A small-molecule ligand and the protein it binds are described below.
Small molecule (SMILES): Nc1ncnc2c1ncn2[C@H]1C[C@H](O)[C@@H](CO[P](=O)(O)O[P](=O)(O)OP(=O)(O)O)O1

Sequence of chain 1.F:
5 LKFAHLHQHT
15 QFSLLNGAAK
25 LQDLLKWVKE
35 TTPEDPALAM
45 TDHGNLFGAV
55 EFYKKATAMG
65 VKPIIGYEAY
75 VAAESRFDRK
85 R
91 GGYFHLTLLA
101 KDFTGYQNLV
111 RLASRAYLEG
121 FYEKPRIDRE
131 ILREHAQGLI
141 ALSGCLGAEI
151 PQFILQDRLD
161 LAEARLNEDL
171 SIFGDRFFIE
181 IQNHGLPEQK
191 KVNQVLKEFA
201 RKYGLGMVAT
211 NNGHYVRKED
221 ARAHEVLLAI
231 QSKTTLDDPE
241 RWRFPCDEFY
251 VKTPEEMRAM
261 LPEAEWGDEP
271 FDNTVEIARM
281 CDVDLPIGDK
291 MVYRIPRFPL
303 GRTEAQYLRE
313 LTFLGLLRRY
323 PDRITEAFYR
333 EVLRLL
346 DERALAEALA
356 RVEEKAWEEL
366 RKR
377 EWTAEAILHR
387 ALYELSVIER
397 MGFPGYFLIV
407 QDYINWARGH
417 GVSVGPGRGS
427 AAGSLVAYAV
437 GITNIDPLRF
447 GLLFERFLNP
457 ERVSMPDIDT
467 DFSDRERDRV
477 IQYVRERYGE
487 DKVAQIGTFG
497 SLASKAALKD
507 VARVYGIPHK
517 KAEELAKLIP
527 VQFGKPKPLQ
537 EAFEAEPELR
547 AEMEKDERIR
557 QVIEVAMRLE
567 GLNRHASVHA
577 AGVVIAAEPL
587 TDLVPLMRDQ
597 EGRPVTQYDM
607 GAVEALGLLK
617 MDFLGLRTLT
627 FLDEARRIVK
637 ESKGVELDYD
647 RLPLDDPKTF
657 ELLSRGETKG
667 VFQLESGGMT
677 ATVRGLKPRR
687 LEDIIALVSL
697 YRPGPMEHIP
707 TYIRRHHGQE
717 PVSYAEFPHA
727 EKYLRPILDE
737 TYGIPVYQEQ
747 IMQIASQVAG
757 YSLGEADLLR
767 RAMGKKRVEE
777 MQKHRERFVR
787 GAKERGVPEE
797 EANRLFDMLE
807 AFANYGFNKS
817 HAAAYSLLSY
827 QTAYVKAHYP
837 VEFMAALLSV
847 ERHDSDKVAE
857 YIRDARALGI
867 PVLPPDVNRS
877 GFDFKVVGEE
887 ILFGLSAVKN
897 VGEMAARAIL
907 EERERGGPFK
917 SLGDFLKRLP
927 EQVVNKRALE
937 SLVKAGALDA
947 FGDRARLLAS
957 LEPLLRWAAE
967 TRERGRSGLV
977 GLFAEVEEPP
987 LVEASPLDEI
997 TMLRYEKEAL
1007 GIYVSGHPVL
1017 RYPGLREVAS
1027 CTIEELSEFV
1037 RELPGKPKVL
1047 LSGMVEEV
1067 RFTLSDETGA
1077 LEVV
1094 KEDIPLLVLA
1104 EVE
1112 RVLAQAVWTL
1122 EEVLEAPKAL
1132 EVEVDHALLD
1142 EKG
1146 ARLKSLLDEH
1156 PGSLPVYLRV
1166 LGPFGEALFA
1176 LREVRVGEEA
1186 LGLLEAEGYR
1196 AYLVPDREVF

Binding-site contacts:
Ligand atom PA contacts residue CA1 of chain 1.I at 3.9 Å.
Ligand atom C5' contacts residue GLY425 of chain 1.F at 3.9 Å.
Ligand atom C4' contacts residue GLY425 of chain 1.F at 3.7 Å.
Ligand atom C3' contacts residue HIS817 of chain 1.F at 2.5 Å.
Ligand atom C1' contacts residue HIS817 of chain 1.F at 3.4 Å.
Ligand atom O3B contacts residue CA1 of chain 1.I at 3.7 Å.
Ligand atom O1G contacts residue CA1 of chain 1.I at 2.1 Å.
Ligand atom C5' contacts residue ARG424 of chain 1.F at 3.2 Å.
Ligand atom PB contacts residue GLY425 of chain 1.F at 3.4 Å.
Ligand atom O5' contacts residue ASP465 of chain 1.F at 4.0 Å.
Ligand atom PB contacts residue CA1 of chain 1.I at 3.4 Å.
Ligand atom O1B contacts residue SER426 of chain 1.F at 3.2 Å (h-bond).
Ligand atom O1B contacts residue ASN814 of chain 1.F at 3.8 Å.
Ligand atom PB contacts residue SER426 of chain 1.F at 3.7 Å.
Ligand atom C5' contacts residue ASP465 of chain 1.F at 3.4 Å.
Ligand atom O4' contacts residue HIS817 of chain 1.F at 3.9 Å.
Ligand atom C3' contacts residue ARG424 of chain 1.F at 3.6 Å.
Ligand atom C3' contacts residue GLY425 of chain 1.F at 3.0 Å.
Ligand atom O2G contacts residue SER426 of chain 1.F at 3.5 Å (h-bond).
Ligand atom O3A contacts residue CA1 of chain 1.I at 3.9 Å.
Ligand atom C2' contacts residue HIS817 of chain 1.F at 2.7 Å.
Ligand atom O1A contacts residue ASP465 of chain 1.F at 2.9 Å (salt-bridge).
Ligand atom O4' contacts residue ARG424 of chain 1.F at 2.3 Å.
Ligand atom PA contacts residue ASP465 of chain 1.F at 4.0 Å.
Ligand atom C4' contacts residue HIS817 of chain 1.F at 3.6 Å.
Ligand atom PG contacts residue CA1 of chain 1.I at 3.2 Å.
Ligand atom O3' contacts residue ARG424 of chain 1.F at 3.1 Å.
Ligand atom O2B contacts residue GLY425 of chain 1.F at 3.0 Å.
Ligand atom O2B contacts residue CA1 of chain 1.I at 2.2 Å.
Ligand atom O1B contacts residue GLY425 of chain 1.F at 2.8 Å.
Ligand atom O3' contacts residue HIS817 of chain 1.F at 1.4 Å.
Ligand atom O5' contacts residue ARG424 of chain 1.F at 3.8 Å.
Ligand atom O3' contacts residue GLY425 of chain 1.F at 2.8 Å (h-bond).
Ligand atom O3' contacts residue TYR821 of chain 1.F at 4.0 Å.
Ligand atom O2B contacts residue SER426 of chain 1.F at 3.3 Å (h-bond).
Ligand atom N9 contacts residue ARG424 of chain 1.F at 3.8 Å.
Ligand atom O1A contacts residue CA1 of chain 1.I at 2.7 Å.
Ligand atom C1' contacts residue ARG424 of chain 1.F at 2.9 Å.
Ligand atom O2G contacts residue CA1 of chain 1.I at 3.7 Å.
Ligand atom C4' contacts residue ARG424 of chain 1.F at 2.6 Å.